Sequence of chain 1.A:
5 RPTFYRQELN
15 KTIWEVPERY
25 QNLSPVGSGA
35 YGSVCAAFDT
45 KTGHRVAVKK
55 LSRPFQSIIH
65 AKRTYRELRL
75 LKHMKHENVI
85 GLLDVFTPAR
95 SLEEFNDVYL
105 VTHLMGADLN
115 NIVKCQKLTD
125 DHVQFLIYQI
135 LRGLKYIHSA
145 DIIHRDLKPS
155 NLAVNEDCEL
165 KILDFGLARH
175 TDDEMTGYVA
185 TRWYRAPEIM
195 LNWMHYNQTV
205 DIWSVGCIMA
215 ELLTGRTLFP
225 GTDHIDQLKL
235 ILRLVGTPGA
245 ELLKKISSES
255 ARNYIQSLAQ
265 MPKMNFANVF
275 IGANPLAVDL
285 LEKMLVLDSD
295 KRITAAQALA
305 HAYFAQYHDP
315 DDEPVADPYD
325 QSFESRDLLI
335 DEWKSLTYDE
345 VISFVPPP

A protein and the small-molecule ligand that binds it are described below.
Small molecule (SMILES): Cc1ccc(C(N)=O)cc1

Binding-site contacts:
Ligand atom C7 contacts residue GLU71 of chain 1.A at 3.7 Å.
Ligand atom C5 contacts residue GLU71 of chain 1.A at 3.6 Å.
Ligand atom O contacts residue LEU75 of chain 1.A at 4.5 Å.
Ligand atom C7 contacts residue ASP168 of chain 1.A at 4.3 Å.
Ligand atom C1 contacts residue TYR35 of chain 1.A at 4.2 Å (hydrophobic).
Ligand atom C7 contacts residue LEU171 of chain 1.A at 4.4 Å (hydrophobic).
Ligand atom C5 contacts residue THR106 of chain 1.A at 4.5 Å.
Ligand atom C1 contacts residue THR106 of chain 1.A at 3.6 Å.
Ligand atom C contacts residue THR106 of chain 1.A at 3.4 Å.
Ligand atom C7 contacts residue LEU75 of chain 1.A at 4.3 Å (hydrophobic).
Ligand atom C5 contacts residue LEU75 of chain 1.A at 4.1 Å (hydrophobic).
Ligand atom C7 contacts residue PHE169 of chain 1.A at 3.8 Å (hydrophobic).
Ligand atom C contacts residue VAL38 of chain 1.A at 4.3 Å (hydrophobic).
Ligand atom C2 contacts residue THR106 of chain 1.A at 4.4 Å.
Ligand atom C2 contacts residue TYR35 of chain 1.A at 3.9 Å (hydrophobic).
Ligand atom O contacts residue PHE169 of chain 1.A at 2.8 Å (h-bond).
Ligand atom O contacts residue ASP168 of chain 1.A at 3.1 Å (salt-bridge).
Ligand atom C6 contacts residue THR106 of chain 1.A at 3.9 Å.
Ligand atom C4 contacts residue GLU71 of chain 1.A at 4.1 Å.
Ligand atom N contacts residue PHE169 of chain 1.A at 3.0 Å (h-bond).
Ligand atom N contacts residue LEU171 of chain 1.A at 3.6 Å.
Ligand atom N contacts residue GLU71 of chain 1.A at 2.5 Å (salt-bridge).
Ligand atom N contacts residue LEU75 of chain 1.A at 3.9 Å.
Ligand atom C contacts residue ALA51 of chain 1.A at 3.8 Å (hydrophobic).
Ligand atom C3 contacts residue TYR35 of chain 1.A at 3.8 Å (hydrophobic).
Ligand atom O contacts residue LEU167 of chain 1.A at 4.3 Å.